Sequence of chain 1.A:
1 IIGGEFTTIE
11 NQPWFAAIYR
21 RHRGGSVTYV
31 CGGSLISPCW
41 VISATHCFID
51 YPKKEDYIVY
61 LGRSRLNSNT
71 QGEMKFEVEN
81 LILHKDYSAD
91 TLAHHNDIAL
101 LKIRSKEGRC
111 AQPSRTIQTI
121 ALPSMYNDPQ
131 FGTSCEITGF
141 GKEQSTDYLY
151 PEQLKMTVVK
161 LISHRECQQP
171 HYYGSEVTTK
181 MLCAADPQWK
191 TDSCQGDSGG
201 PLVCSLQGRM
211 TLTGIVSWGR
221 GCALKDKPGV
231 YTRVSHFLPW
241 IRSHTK

A protein and the small-molecule ligand that binds it are described below.
Small molecule (SMILES): [H]/N=C(\N)c1ccc2cc(NC(=O)Nc3ccccc3)ccc2c1

Binding-site contacts:
Ligand atom C18 contacts residue CYS222 of chain 1.A at 3.7 Å (hydrophobic).
Ligand atom C1 contacts residue ASP192 of chain 1.A at 3.5 Å.
Ligand atom N2 contacts residue GLY221 of chain 1.A at 2.9 Å (h-bond).
Ligand atom C2 contacts residue TRP218 of chain 1.A at 3.9 Å (hydrophobic).
Ligand atom C10 contacts residue GLN195 of chain 1.A at 3.6 Å.
Ligand atom N4 contacts residue GLN195 of chain 1.A at 4.0 Å.
Ligand atom C7 contacts residue SO41 of chain 1.F at 4.0 Å.
Ligand atom N2 contacts residue SER193 of chain 1.A at 3.7 Å.
Ligand atom N2 contacts residue ASP192 of chain 1.A at 2.9 Å (salt-bridge).
Ligand atom C6 contacts residue GLN195 of chain 1.A at 4.0 Å.
Ligand atom C1 contacts residue GLY229 of chain 1.A at 4.0 Å.
Ligand atom C8 contacts residue GLN195 of chain 1.A at 4.0 Å.
Ligand atom C3 contacts residue SER193 of chain 1.A at 4.0 Å.
Ligand atom C4 contacts residue TRP218 of chain 1.A at 3.8 Å (hydrophobic).
Ligand atom C6 contacts residue SER198 of chain 1.A at 3.7 Å.
Ligand atom C6 contacts residue SO41 of chain 1.F at 3.7 Å.
Ligand atom C1 contacts residue SER193 of chain 1.A at 3.2 Å.
Ligand atom C9 contacts residue SO41 of chain 1.F at 3.9 Å.
Ligand atom N3 contacts residue GLN195 of chain 1.A at 3.8 Å.
Ligand atom N1 contacts residue SER193 of chain 1.A at 2.9 Å (h-bond).
Ligand atom C18 contacts residue GLY221 of chain 1.A at 3.2 Å.
Ligand atom C3 contacts residue TRP218 of chain 1.A at 3.6 Å (hydrophobic).
Ligand atom C2 contacts residue GLY219 of chain 1.A at 3.8 Å.
Ligand atom N3 contacts residue SO41 of chain 1.F at 3.2 Å (h-bond).
Ligand atom C3 contacts residue GLY219 of chain 1.A at 3.9 Å.
Ligand atom N2 contacts residue GLY219 of chain 1.A at 3.9 Å.
Ligand atom N2 contacts residue CYS222 of chain 1.A at 3.8 Å.
Ligand atom C15 contacts residue GLN195 of chain 1.A at 3.8 Å.
Ligand atom C16 contacts residue CYS222 of chain 1.A at 4.0 Å (hydrophobic).
Ligand atom N1 contacts residue GLY229 of chain 1.A at 3.3 Å.
Ligand atom N1 contacts residue ASP192 of chain 1.A at 2.9 Å (salt-bridge).
Ligand atom C16 contacts residue GLN195 of chain 1.A at 4.0 Å.
Ligand atom C8 contacts residue SO41 of chain 1.F at 3.6 Å.
Ligand atom N4 contacts residue SO41 of chain 1.F at 2.9 Å (h-bond).
Ligand atom C18 contacts residue GLY219 of chain 1.A at 3.9 Å.
Ligand atom C2 contacts residue SER193 of chain 1.A at 3.8 Å.
Ligand atom C1 contacts residue GLY221 of chain 1.A at 3.9 Å.
Ligand atom C17 contacts residue GLN195 of chain 1.A at 3.9 Å.
Ligand atom C7 contacts residue GLN195 of chain 1.A at 3.8 Å.
Ligand atom C10 contacts residue SO41 of chain 1.F at 4.0 Å.